Sequence of chain 1.B:
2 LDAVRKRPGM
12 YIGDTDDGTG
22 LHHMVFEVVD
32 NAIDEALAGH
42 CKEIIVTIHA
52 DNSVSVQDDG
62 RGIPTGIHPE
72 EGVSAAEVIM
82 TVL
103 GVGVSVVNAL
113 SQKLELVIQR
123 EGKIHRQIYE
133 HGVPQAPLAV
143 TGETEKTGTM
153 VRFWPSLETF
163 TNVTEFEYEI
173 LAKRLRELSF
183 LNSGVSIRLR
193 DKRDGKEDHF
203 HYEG

Binding-site contacts:
Ligand atom CAI contacts residue VAL153 of chain 1.B at 4.1 Å (hydrophobic).
Ligand atom CAG contacts residue GLU36 of chain 1.B at 3.9 Å.
Ligand atom CAG contacts residue ASN32 of chain 1.B at 3.9 Å.
Ligand atom NAA contacts residue VAL57 of chain 1.B at 3.6 Å.
Ligand atom CAG contacts residue ILE64 of chain 1.B at 4.4 Å (hydrophobic).
Ligand atom CAG contacts residue THR151 of chain 1.B at 3.9 Å.
Ligand atom CAE contacts residue THR151 of chain 1.B at 4.4 Å.
Ligand atom CAH contacts residue ASN32 of chain 1.B at 3.8 Å.
Ligand atom OAB contacts residue VAL106 of chain 1.B at 3.2 Å.
Ligand atom CAH contacts residue VAL106 of chain 1.B at 3.8 Å (hydrophobic).
Ligand atom CAI contacts residue THR151 of chain 1.B at 4.1 Å.
Ligand atom NAA contacts residue VAL153 of chain 1.B at 3.5 Å.
Ligand atom CAE contacts residue ILE64 of chain 1.B at 3.5 Å (hydrophobic).
Ligand atom CAF contacts residue VAL106 of chain 1.B at 3.8 Å (hydrophobic).
Ligand atom NAA contacts residue VAL29 of chain 1.B at 3.1 Å.
Ligand atom CAF contacts residue ILE80 of chain 1.B at 4.5 Å (hydrophobic).
Ligand atom CAE contacts residue GLU36 of chain 1.B at 3.5 Å.
Ligand atom CAC contacts residue VAL153 of chain 1.B at 3.6 Å (hydrophobic).
Ligand atom CAI contacts residue ALA33 of chain 1.B at 4.4 Å (hydrophobic).
Ligand atom CAG contacts residue ALA33 of chain 1.B at 4.1 Å (hydrophobic).
Ligand atom CAC contacts residue VAL29 of chain 1.B at 3.7 Å (hydrophobic).
Ligand atom CAD contacts residue ILE64 of chain 1.B at 3.7 Å (hydrophobic).
Ligand atom CAD contacts residue ASN32 of chain 1.B at 3.7 Å.
Ligand atom OAB contacts residue VAL29 of chain 1.B at 4.2 Å.
Ligand atom CAG contacts residue ASP59 of chain 1.B at 3.8 Å.
Ligand atom OAB contacts residue VAL153 of chain 1.B at 3.5 Å.
Ligand atom CAI contacts residue ASN32 of chain 1.B at 3.9 Å.
Ligand atom CAF contacts residue ASN32 of chain 1.B at 3.7 Å.
Ligand atom NAA contacts residue ALA33 of chain 1.B at 4.4 Å.
Ligand atom OAB contacts residue ASN32 of chain 1.B at 4.4 Å.
Ligand atom CAE contacts residue ASN32 of chain 1.B at 3.9 Å.
Ligand atom CAC contacts residue ALA33 of chain 1.B at 4.5 Å (hydrophobic).
Ligand atom CAC contacts residue THR151 of chain 1.B at 4.3 Å.
Ligand atom CAH contacts residue VAL153 of chain 1.B at 4.1 Å (hydrophobic).

This protein binds this small molecule.
Small molecule (SMILES): N#Cc1ccccc1O